A small-molecule ligand and the protein it binds are described below.
Small molecule (SMILES): CC(=O)N[C@@H]1[C@@H](O)[C@H](O)[C@@H](CO)O[C@H]1O

Sequence of chain 1.E:
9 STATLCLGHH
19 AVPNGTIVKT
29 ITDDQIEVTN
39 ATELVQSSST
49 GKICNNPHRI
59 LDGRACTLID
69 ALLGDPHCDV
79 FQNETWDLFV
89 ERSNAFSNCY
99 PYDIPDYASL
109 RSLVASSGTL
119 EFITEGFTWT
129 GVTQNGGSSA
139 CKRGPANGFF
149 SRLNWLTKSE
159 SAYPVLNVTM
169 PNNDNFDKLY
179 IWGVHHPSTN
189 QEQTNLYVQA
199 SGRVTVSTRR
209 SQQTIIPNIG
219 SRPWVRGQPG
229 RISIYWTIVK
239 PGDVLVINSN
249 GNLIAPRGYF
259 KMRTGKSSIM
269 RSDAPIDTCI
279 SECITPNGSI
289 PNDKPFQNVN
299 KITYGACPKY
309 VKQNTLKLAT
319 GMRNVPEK

Binding-site contacts:
Ligand atom C4 contacts residue ASN81 of chain 1.E at 4.1 Å.
Ligand atom C5 contacts residue PHE120 of chain 1.E at 3.8 Å (hydrophobic).
Ligand atom O5 contacts residue ASN81 of chain 1.E at 2.4 Å (h-bond).
Ligand atom C1 contacts residue PHE120 of chain 1.E at 3.6 Å (hydrophobic).
Ligand atom O6 contacts residue GLU119 of chain 1.E at 3.7 Å.
Ligand atom C7 contacts residue ASN81 of chain 1.E at 3.1 Å.
Ligand atom C3 contacts residue ASN81 of chain 1.E at 3.6 Å.
Ligand atom O7 contacts residue ASN81 of chain 1.E at 3.4 Å (h-bond).
Ligand atom C2 contacts residue ASN81 of chain 1.E at 2.3 Å.
Ligand atom C2 contacts residue PHE120 of chain 1.E at 4.3 Å (hydrophobic).
Ligand atom N2 contacts residue ASN81 of chain 1.E at 2.7 Å (h-bond).
Ligand atom C3 contacts residue PHE120 of chain 1.E at 4.1 Å (hydrophobic).
Ligand atom C4 contacts residue PHE120 of chain 1.E at 4.4 Å (hydrophobic).
Ligand atom O5 contacts residue PHE120 of chain 1.E at 4.0 Å.
Ligand atom C5 contacts residue ASN81 of chain 1.E at 3.7 Å.
Ligand atom C5 contacts residue ILE121 of chain 1.E at 4.5 Å (hydrophobic).
Ligand atom C8 contacts residue GLN80 of chain 1.E at 3.3 Å.
Ligand atom C8 contacts residue ASN81 of chain 1.E at 3.9 Å.
Ligand atom O6 contacts residue ILE121 of chain 1.E at 4.2 Å.
Ligand atom C1 contacts residue ASN81 of chain 1.E at 1.4 Å.